Sequence of chain 1.C:
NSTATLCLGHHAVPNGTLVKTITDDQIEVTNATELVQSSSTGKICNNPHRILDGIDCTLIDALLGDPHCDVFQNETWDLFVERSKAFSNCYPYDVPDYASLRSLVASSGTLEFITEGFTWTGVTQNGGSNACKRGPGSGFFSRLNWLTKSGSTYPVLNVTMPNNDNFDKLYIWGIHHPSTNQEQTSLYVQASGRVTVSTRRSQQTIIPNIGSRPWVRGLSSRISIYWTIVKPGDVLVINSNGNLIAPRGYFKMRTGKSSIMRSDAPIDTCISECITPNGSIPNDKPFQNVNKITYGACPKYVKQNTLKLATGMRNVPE

This small molecule binds to this protein.
Small molecule (SMILES): CC(=O)N[C@@H]1[C@@H](O)[C@H](O)[C@@H](CO)O[C@H]1O

Binding-site contacts:
Ligand atom C7 contacts residue ASN31 of chain 1.C at 3.9 Å.
Ligand atom C5 contacts residue ASN31 of chain 1.C at 3.6 Å.
Ligand atom N2 contacts residue ASN31 of chain 1.C at 2.9 Å (h-bond).
Ligand atom C3 contacts residue ASN31 of chain 1.C at 3.8 Å.
Ligand atom C6 contacts residue THR33 of chain 1.C at 4.2 Å.
Ligand atom O7 contacts residue ASN31 of chain 1.C at 4.4 Å.
Ligand atom O6 contacts residue THR311 of chain 1.C at 4.3 Å.
Ligand atom O6 contacts residue THR33 of chain 1.C at 2.9 Å (h-bond).
Ligand atom C1 contacts residue ASN31 of chain 1.C at 1.4 Å.
Ligand atom O5 contacts residue THR311 of chain 1.C at 4.2 Å.
Ligand atom C2 contacts residue ASN31 of chain 1.C at 2.5 Å.
Ligand atom O5 contacts residue ASN31 of chain 1.C at 2.4 Å (h-bond).
Ligand atom C4 contacts residue ASN31 of chain 1.C at 4.2 Å.